Sequence of chain 2.A:
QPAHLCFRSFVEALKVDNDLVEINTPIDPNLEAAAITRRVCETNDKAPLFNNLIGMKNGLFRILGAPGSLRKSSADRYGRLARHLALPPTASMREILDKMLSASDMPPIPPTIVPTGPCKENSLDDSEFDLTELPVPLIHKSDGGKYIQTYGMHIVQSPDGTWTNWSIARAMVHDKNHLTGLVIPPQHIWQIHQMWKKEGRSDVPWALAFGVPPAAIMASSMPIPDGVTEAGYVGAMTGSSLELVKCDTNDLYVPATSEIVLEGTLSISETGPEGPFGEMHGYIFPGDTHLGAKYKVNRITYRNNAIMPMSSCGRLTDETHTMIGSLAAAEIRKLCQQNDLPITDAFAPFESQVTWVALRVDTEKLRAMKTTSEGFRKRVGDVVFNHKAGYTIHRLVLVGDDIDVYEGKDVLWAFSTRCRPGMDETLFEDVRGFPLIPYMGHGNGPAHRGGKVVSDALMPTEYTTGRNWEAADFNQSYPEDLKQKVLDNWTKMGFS

The protein below binds the small molecule below.
Small molecule (SMILES): O=C(O)c1ccc2ccccc2c1

Binding-site contacts:
Ligand atom C2 contacts residue FMN1 of chain 2.E at 3.4 Å.
Ligand atom C3 contacts residue ILE327 of chain 2.A at 3.8 Å (hydrophobic).
Ligand atom O2 contacts residue LEU439 of chain 2.A at 3.5 Å.
Ligand atom O1 contacts residue ARG173 of chain 2.A at 3.2 Å (salt-bridge).
Ligand atom C8 contacts residue FMN1 of chain 2.E at 3.7 Å.
Ligand atom O2 contacts residue ARG173 of chain 2.A at 2.6 Å (salt-bridge).
Ligand atom C3 contacts residue PHE437 of chain 2.A at 4.1 Å (hydrophobic).
Ligand atom C4 contacts residue PHE437 of chain 2.A at 3.7 Å (hydrophobic).
Ligand atom C10 contacts residue FMN1 of chain 2.E at 3.6 Å.
Ligand atom C10 contacts residue TYR394 of chain 2.A at 3.4 Å (hydrophobic).
Ligand atom C5 contacts residue FMN1 of chain 2.E at 3.3 Å.
Ligand atom C10 contacts residue PHE437 of chain 2.A at 3.8 Å (hydrophobic).
Ligand atom C9 contacts residue PHE437 of chain 2.A at 4.0 Å (hydrophobic).
Ligand atom C4 contacts residue ILE327 of chain 2.A at 4.0 Å (hydrophobic).
Ligand atom O2 contacts residue FMN1 of chain 2.E at 4.1 Å.
Ligand atom C6 contacts residue PHE437 of chain 2.A at 3.5 Å (hydrophobic).
Ligand atom C6 contacts residue FMN1 of chain 2.E at 3.2 Å.
Ligand atom C1 contacts residue MET283 of chain 2.A at 4.1 Å (hydrophobic).
Ligand atom C3 contacts residue FMN1 of chain 2.E at 3.7 Å.
Ligand atom C2 contacts residue PHE437 of chain 2.A at 3.6 Å (hydrophobic).
Ligand atom C6 contacts residue GLN190 of chain 2.A at 3.9 Å.
Ligand atom C4 contacts residue THR395 of chain 2.A at 3.9 Å.
Ligand atom C11 contacts residue FMN1 of chain 2.E at 3.4 Å.
Ligand atom C7 contacts residue LEU439 of chain 2.A at 3.7 Å (hydrophobic).
Ligand atom C9 contacts residue GLN190 of chain 2.A at 3.6 Å.
Ligand atom O1 contacts residue LEU185 of chain 2.A at 3.2 Å.
Ligand atom C9 contacts residue THR395 of chain 2.A at 3.3 Å.
Ligand atom C11 contacts residue ARG173 of chain 2.A at 3.2 Å.
Ligand atom C3 contacts residue MET283 of chain 2.A at 3.5 Å (hydrophobic).
Ligand atom C4 contacts residue FMN1 of chain 2.E at 3.7 Å.
Ligand atom O1 contacts residue FMN1 of chain 2.E at 3.3 Å (h-bond).
Ligand atom C7 contacts residue FMN1 of chain 2.E at 3.4 Å.
Ligand atom C1 contacts residue FMN1 of chain 2.E at 3.6 Å.
Ligand atom C10 contacts residue GLN190 of chain 2.A at 3.1 Å.
Ligand atom C9 contacts residue FMN1 of chain 2.E at 3.6 Å.
Ligand atom O2 contacts residue GLU282 of chain 2.A at 3.7 Å.
Ligand atom C6 contacts residue TYR394 of chain 2.A at 4.0 Å (hydrophobic).
Ligand atom C5 contacts residue LEU439 of chain 2.A at 3.8 Å (hydrophobic).
Ligand atom C11 contacts residue LEU439 of chain 2.A at 3.5 Å (hydrophobic).
Ligand atom C1 contacts residue PHE437 of chain 2.A at 3.5 Å (hydrophobic).